The small molecule below binds the protein below.
Small molecule (SMILES): CC(=O)N[C@@H]1[C@@H](O)[C@H](O)[C@@H](CO)O[C@H]1O

Binding-site contacts:
Ligand atom C1 contacts residue ASN21 of chain 1.A at 1.5 Å.
Ligand atom O7 contacts residue GLU1 of chain 1.A at 4.4 Å.
Ligand atom C4 contacts residue GLU20 of chain 1.A at 4.1 Å.
Ligand atom C1 contacts residue GLU20 of chain 1.A at 3.6 Å.
Ligand atom C8 contacts residue ASN21 of chain 1.A at 4.4 Å.
Ligand atom C4 contacts residue ASN21 of chain 1.A at 4.3 Å.
Ligand atom O3 contacts residue GLU20 of chain 1.A at 3.9 Å.
Ligand atom O5 contacts residue ASN21 of chain 1.A at 2.4 Å (h-bond).
Ligand atom O7 contacts residue ASN21 of chain 1.A at 3.2 Å (h-bond).
Ligand atom C8 contacts residue ARG18 of chain 1.A at 4.0 Å.
Ligand atom N2 contacts residue ASN21 of chain 1.A at 3.0 Å (h-bond).
Ligand atom C5 contacts residue GLU20 of chain 1.A at 4.3 Å.
Ligand atom C3 contacts residue ASN21 of chain 1.A at 3.9 Å.
Ligand atom C3 contacts residue GLU20 of chain 1.A at 3.0 Å.
Ligand atom C2 contacts residue ASN21 of chain 1.A at 2.7 Å.
Ligand atom C7 contacts residue ASN21 of chain 1.A at 3.3 Å.
Ligand atom N2 contacts residue GLU20 of chain 1.A at 3.0 Å (salt-bridge).
Ligand atom C7 contacts residue GLU20 of chain 1.A at 4.2 Å.
Ligand atom C2 contacts residue GLU20 of chain 1.A at 3.3 Å.
Ligand atom O5 contacts residue GLU20 of chain 1.A at 4.5 Å.
Ligand atom C5 contacts residue ASN21 of chain 1.A at 3.6 Å.

Sequence of chain 1.A:
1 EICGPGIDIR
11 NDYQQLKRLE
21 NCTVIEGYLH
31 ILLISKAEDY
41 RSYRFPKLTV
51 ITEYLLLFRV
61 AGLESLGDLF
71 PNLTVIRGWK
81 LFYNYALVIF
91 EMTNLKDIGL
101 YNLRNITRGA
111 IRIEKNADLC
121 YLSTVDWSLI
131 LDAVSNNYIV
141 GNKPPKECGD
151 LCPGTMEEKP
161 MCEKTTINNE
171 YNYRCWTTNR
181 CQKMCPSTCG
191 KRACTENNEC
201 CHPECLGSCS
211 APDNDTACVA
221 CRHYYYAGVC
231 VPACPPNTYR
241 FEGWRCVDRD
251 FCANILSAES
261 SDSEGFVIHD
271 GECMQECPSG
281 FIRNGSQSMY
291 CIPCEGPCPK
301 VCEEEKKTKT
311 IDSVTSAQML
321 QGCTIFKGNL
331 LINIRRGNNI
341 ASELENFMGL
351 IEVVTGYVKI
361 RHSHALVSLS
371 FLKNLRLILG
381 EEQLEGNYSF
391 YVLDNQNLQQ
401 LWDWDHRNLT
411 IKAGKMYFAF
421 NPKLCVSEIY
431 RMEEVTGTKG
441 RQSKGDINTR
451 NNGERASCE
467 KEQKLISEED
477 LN